Sequence of chain 3.D:
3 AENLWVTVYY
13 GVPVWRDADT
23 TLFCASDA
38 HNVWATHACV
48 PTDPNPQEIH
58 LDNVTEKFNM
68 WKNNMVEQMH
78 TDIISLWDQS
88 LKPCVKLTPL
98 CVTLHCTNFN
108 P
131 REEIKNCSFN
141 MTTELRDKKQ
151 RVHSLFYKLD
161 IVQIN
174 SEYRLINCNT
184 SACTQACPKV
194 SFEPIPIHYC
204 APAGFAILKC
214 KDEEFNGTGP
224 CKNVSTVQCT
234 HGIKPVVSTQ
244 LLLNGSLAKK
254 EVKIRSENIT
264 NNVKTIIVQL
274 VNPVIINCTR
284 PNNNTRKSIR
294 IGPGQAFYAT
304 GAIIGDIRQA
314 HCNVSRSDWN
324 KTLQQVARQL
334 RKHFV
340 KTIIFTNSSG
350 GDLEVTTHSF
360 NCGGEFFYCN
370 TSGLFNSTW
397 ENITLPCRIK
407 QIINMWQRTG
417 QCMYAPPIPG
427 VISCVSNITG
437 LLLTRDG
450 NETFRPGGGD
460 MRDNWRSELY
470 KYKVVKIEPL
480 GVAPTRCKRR

A protein and the small-molecule ligand that binds it are described below.
Small molecule (SMILES): CC(=O)N[C@H]1[C@H](O[C@H]2[C@H](O)[C@@H](NC(C)=O)CO[C@@H]2CO)O[C@H](CO)[C@@H](O[C@@H]2O[C@H](CO)[C@@H](O)[C@H](O)[C@@H]2O)[C@@H]1O

Binding-site contacts:
Ligand atom C5 contacts residue NAG1 of chain 3.P at 4.2 Å.
Ligand atom C1 contacts residue SER432 of chain 3.D at 3.9 Å.
Ligand atom O4 contacts residue GLU196 of chain 3.D at 4.1 Å.
Ligand atom C4 contacts residue ASN247 of chain 3.D at 4.2 Å.
Ligand atom O6 contacts residue GLU196 of chain 3.D at 3.8 Å.
Ligand atom C1 contacts residue VAL431 of chain 3.D at 3.9 Å (hydrophobic).
Ligand atom O3 contacts residue CYS430 of chain 3.D at 3.9 Å.
Ligand atom C8 contacts residue PHE359 of chain 3.D at 4.0 Å (hydrophobic).
Ligand atom O7 contacts residue ASN247 of chain 3.D at 3.8 Å.
Ligand atom C1 contacts residue ASN247 of chain 3.D at 1.4 Å.
Ligand atom C7 contacts residue ASN247 of chain 3.D at 3.6 Å.
Ligand atom C3 contacts residue SER432 of chain 3.D at 3.8 Å.
Ligand atom C5 contacts residue VAL431 of chain 3.D at 3.4 Å (hydrophobic).
Ligand atom C2 contacts residue SER432 of chain 3.D at 3.7 Å.
Ligand atom O6 contacts residue GLY362 of chain 3.D at 3.4 Å (h-bond).
Ligand atom C8 contacts residue LEU246 of chain 3.D at 3.7 Å (hydrophobic).
Ligand atom C7 contacts residue ASN360 of chain 3.D at 4.0 Å.
Ligand atom C5 contacts residue GLU196 of chain 3.D at 3.5 Å.
Ligand atom C8 contacts residue VAL239 of chain 3.D at 4.1 Å (hydrophobic).
Ligand atom C7 contacts residue SER432 of chain 3.D at 3.9 Å.
Ligand atom C6 contacts residue NAG1 of chain 3.P at 4.0 Å.
Ligand atom O7 contacts residue VAL431 of chain 3.D at 4.1 Å.
Ligand atom C6 contacts residue GLU196 of chain 3.D at 3.8 Å.
Ligand atom N2 contacts residue ASN247 of chain 3.D at 2.9 Å (h-bond).
Ligand atom C2 contacts residue ASN247 of chain 3.D at 2.5 Å.
Ligand atom O5 contacts residue NAG1 of chain 3.P at 3.6 Å.
Ligand atom C8 contacts residue SER432 of chain 3.D at 3.8 Å.
Ligand atom O7 contacts residue PRO197 of chain 3.D at 3.6 Å.
Ligand atom C5 contacts residue ASN247 of chain 3.D at 3.7 Å.
Ligand atom C6 contacts residue GLY362 of chain 3.D at 4.1 Å.
Ligand atom O5 contacts residue ASN247 of chain 3.D at 2.4 Å (h-bond).
Ligand atom O4 contacts residue VAL431 of chain 3.D at 3.9 Å.
Ligand atom O5 contacts residue VAL431 of chain 3.D at 4.1 Å.
Ligand atom N2 contacts residue SER432 of chain 3.D at 2.9 Å (h-bond).
Ligand atom C3 contacts residue VAL431 of chain 3.D at 3.6 Å (hydrophobic).
Ligand atom O7 contacts residue VAL239 of chain 3.D at 4.2 Å.
Ligand atom C4 contacts residue VAL431 of chain 3.D at 3.9 Å (hydrophobic).
Ligand atom O6 contacts residue NAG1 of chain 3.P at 3.7 Å.
Ligand atom C8 contacts residue ASN360 of chain 3.D at 3.3 Å.
Ligand atom C3 contacts residue ASN247 of chain 3.D at 3.8 Å.